Binding-site contacts:
Ligand atom O1 contacts residue GLU43 of chain 1.B at 2.6 Å (salt-bridge).
Ligand atom C2 contacts residue MET78 of chain 1.B at 4.1 Å (hydrophobic).
Ligand atom O1 contacts residue LEU81 of chain 1.B at 4.1 Å.
Ligand atom C14 contacts residue GLU43 of chain 1.B at 3.2 Å.
Ligand atom N1 contacts residue LEU214 of chain 1.B at 3.8 Å.
Ligand atom C9 contacts residue LEU36 of chain 1.B at 4.0 Å (hydrophobic).
Ligand atom C12 contacts residue LEU36 of chain 1.B at 3.8 Å (hydrophobic).
Ligand atom C3 contacts residue MET78 of chain 1.B at 3.9 Å (hydrophobic).
Ligand atom N1 contacts residue GLY210 of chain 1.B at 3.9 Å.
Ligand atom C12 contacts residue PHE94 of chain 1.B at 3.9 Å (hydrophobic).
Ligand atom O1 contacts residue ARG84 of chain 1.B at 3.4 Å (salt-bridge).
Ligand atom C5 contacts residue LEU36 of chain 1.B at 4.0 Å (hydrophobic).
Ligand atom C11 contacts residue PHE94 of chain 1.B at 4.0 Å (hydrophobic).
Ligand atom O2 contacts residue MET217 of chain 1.B at 3.7 Å.
Ligand atom O2 contacts residue MET33 of chain 1.B at 3.8 Å.
Ligand atom O2 contacts residue LEU214 of chain 1.B at 3.1 Å.
Ligand atom O2 contacts residue HIS213 of chain 1.B at 2.7 Å (h-bond).
Ligand atom O1 contacts residue LEU77 of chain 1.B at 3.4 Å (h-bond).
Ligand atom C1 contacts residue ILE114 of chain 1.B at 3.7 Å (hydrophobic).
Ligand atom C9 contacts residue MET74 of chain 1.B at 3.9 Å (hydrophobic).
Ligand atom C14 contacts residue LEU77 of chain 1.B at 3.9 Å (hydrophobic).
Ligand atom C13 contacts residue PHE94 of chain 1.B at 3.9 Å (hydrophobic).
Ligand atom C2 contacts residue ILE114 of chain 1.B at 3.8 Å (hydrophobic).
Ligand atom C15 contacts residue LEU77 of chain 1.B at 3.5 Å (hydrophobic).
Ligand atom C6 contacts residue LEU36 of chain 1.B at 4.1 Å (hydrophobic).
Ligand atom C2 contacts residue LEU118 of chain 1.B at 4.0 Å (hydrophobic).
Ligand atom C13 contacts residue GLU43 of chain 1.B at 3.2 Å.
Ligand atom C17 contacts residue LEU214 of chain 1.B at 3.9 Å (hydrophobic).
Ligand atom C1 contacts residue ILE111 of chain 1.B at 3.8 Å (hydrophobic).
Ligand atom C1 contacts residue PHE115 of chain 1.B at 3.8 Å (hydrophobic).
Ligand atom C2 contacts residue PHE115 of chain 1.B at 3.7 Å (hydrophobic).
Ligand atom C13 contacts residue LEU39 of chain 1.B at 3.9 Å (hydrophobic).
Ligand atom N1 contacts residue HIS213 of chain 1.B at 3.2 Å (h-bond).
Ligand atom C6 contacts residue ILE111 of chain 1.B at 3.6 Å (hydrophobic).
Ligand atom C8 contacts residue MET74 of chain 1.B at 4.0 Å (hydrophobic).
Ligand atom C15 contacts residue MET78 of chain 1.B at 4.0 Å (hydrophobic).
Ligand atom C16 contacts residue MET74 of chain 1.B at 3.9 Å (hydrophobic).
Ligand atom N1 contacts residue ILE111 of chain 1.B at 4.1 Å.
Ligand atom C3 contacts residue PHE94 of chain 1.B at 3.9 Å (hydrophobic).
Ligand atom C16 contacts residue MET78 of chain 1.B at 4.0 Å (hydrophobic).

Sequence of chain 1.B:
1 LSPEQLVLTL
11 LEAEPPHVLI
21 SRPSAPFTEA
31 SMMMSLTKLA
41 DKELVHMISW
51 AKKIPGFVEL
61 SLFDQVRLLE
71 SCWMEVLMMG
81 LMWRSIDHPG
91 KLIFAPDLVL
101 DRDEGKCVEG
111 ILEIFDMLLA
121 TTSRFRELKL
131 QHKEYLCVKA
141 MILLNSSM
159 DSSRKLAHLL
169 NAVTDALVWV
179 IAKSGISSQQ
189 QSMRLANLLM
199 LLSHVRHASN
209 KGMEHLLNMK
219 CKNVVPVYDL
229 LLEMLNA

A small-molecule ligand and the protein it binds are described below.
Small molecule (SMILES): O/N=C/c1ccc(-c2ccc(O)cc2)c2ccccc12